Sequence of chain 1.C:
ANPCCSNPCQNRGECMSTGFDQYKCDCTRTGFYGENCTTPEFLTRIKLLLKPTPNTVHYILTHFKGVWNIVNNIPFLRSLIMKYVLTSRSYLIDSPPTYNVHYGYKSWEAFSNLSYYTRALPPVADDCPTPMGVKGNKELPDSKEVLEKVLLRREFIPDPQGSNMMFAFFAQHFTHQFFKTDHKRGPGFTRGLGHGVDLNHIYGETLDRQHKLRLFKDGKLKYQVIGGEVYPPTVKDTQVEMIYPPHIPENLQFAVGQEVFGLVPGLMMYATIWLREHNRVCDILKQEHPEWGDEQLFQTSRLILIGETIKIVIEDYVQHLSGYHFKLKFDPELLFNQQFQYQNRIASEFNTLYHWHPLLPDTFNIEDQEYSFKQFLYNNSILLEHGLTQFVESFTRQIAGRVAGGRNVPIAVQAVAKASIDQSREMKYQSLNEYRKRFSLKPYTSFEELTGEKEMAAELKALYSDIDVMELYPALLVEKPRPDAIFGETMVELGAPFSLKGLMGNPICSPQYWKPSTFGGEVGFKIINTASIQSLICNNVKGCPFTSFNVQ

The small molecule below binds the protein below.
Small molecule (SMILES): CC(=O)N[C@H]1[C@H](O[C@H]2[C@H](O)[C@@H](NC(C)=O)CO[C@@H]2CO)O[C@H](CO)[C@@H](O)[C@@H]1O

Sequence of chain 1.D:
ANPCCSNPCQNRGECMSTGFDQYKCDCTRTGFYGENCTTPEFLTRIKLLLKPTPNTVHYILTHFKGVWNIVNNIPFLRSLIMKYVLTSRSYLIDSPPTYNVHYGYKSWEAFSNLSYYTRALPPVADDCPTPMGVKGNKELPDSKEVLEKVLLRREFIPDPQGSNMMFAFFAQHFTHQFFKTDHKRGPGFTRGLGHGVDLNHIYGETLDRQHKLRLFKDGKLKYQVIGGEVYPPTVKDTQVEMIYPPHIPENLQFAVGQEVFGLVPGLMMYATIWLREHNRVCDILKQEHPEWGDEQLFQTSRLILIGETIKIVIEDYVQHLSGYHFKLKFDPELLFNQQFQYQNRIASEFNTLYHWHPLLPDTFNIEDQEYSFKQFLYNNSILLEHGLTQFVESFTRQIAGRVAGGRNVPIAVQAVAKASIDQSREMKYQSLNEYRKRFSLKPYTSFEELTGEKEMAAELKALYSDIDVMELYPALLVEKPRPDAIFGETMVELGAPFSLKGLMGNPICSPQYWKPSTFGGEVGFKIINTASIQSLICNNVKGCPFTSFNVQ

Binding-site contacts:
Ligand atom C6 contacts residue PHE189 of chain 1.C at 3.8 Å (hydrophobic).
Ligand atom C3 contacts residue ASN113 of chain 1.C at 3.8 Å.
Ligand atom C1 contacts residue GLU109 of chain 1.C at 3.8 Å.
Ligand atom C8 contacts residue ARG185 of chain 1.C at 3.9 Å.
Ligand atom C5 contacts residue ARG185 of chain 1.C at 3.9 Å.
Ligand atom O5 contacts residue GLU109 of chain 1.C at 3.7 Å.
Ligand atom C1 contacts residue ASN113 of chain 1.C at 1.4 Å.
Ligand atom C1 contacts residue SER115 of chain 1.C at 4.4 Å.
Ligand atom O4 contacts residue ARG185 of chain 1.C at 2.9 Å (salt-bridge).
Ligand atom C2 contacts residue LEU207 of chain 1.D at 4.4 Å (hydrophobic).
Ligand atom O6 contacts residue ASP208 of chain 1.D at 4.2 Å.
Ligand atom C1 contacts residue TYR116 of chain 1.C at 4.1 Å (hydrophobic).
Ligand atom C8 contacts residue PHE189 of chain 1.C at 4.0 Å (hydrophobic).
Ligand atom O7 contacts residue LEU207 of chain 1.D at 4.0 Å.
Ligand atom C3 contacts residue ARG185 of chain 1.C at 3.6 Å.
Ligand atom C4 contacts residue ARG185 of chain 1.C at 3.6 Å.
Ligand atom C7 contacts residue ASN113 of chain 1.C at 3.6 Å.
Ligand atom N2 contacts residue ASN113 of chain 1.C at 3.0 Å (h-bond).
Ligand atom C2 contacts residue GLU109 of chain 1.C at 4.3 Å.
Ligand atom O5 contacts residue ASN113 of chain 1.C at 2.3 Å (h-bond).
Ligand atom O7 contacts residue ASN113 of chain 1.C at 3.7 Å.
Ligand atom O5 contacts residue PHE189 of chain 1.C at 4.2 Å.
Ligand atom O6 contacts residue LEU207 of chain 1.D at 3.9 Å.
Ligand atom C5 contacts residue ASN113 of chain 1.C at 3.6 Å.
Ligand atom C8 contacts residue ASN113 of chain 1.C at 4.5 Å.
Ligand atom C4 contacts residue ASN113 of chain 1.C at 4.2 Å.
Ligand atom C7 contacts residue ARG185 of chain 1.C at 3.8 Å.
Ligand atom C5 contacts residue PHE189 of chain 1.C at 3.9 Å (hydrophobic).
Ligand atom O7 contacts residue ARG185 of chain 1.C at 2.8 Å (salt-bridge).
Ligand atom O7 contacts residue GLU109 of chain 1.C at 4.5 Å.
Ligand atom O6 contacts residue TYR116 of chain 1.C at 3.8 Å.
Ligand atom C1 contacts residue ARG185 of chain 1.C at 4.1 Å.
Ligand atom C5 contacts residue TYR116 of chain 1.C at 4.5 Å (hydrophobic).
Ligand atom C2 contacts residue ASN113 of chain 1.C at 2.5 Å.
Ligand atom O5 contacts residue TYR116 of chain 1.C at 3.6 Å.
Ligand atom C2 contacts residue ARG185 of chain 1.C at 4.2 Å.
Ligand atom C4 contacts residue LEU207 of chain 1.D at 4.1 Å (hydrophobic).
Ligand atom N2 contacts residue ARG185 of chain 1.C at 4.4 Å.
Ligand atom O3 contacts residue ARG185 of chain 1.C at 4.2 Å.
Ligand atom C6 contacts residue TYR116 of chain 1.C at 3.7 Å (hydrophobic).